Binding-site contacts:
Ligand atom C3 contacts residue ASN331 of chain 1.A at 3.8 Å.
Ligand atom C1 contacts residue GLN580 of chain 1.A at 4.0 Å.
Ligand atom C7 contacts residue ASN331 of chain 1.A at 3.4 Å.
Ligand atom N2 contacts residue ASN331 of chain 1.A at 2.9 Å (h-bond).
Ligand atom O6 contacts residue ASN331 of chain 1.A at 4.0 Å.
Ligand atom C4 contacts residue ASN331 of chain 1.A at 4.3 Å.
Ligand atom C5 contacts residue ASN331 of chain 1.A at 3.7 Å.
Ligand atom C1 contacts residue ASN331 of chain 1.A at 1.4 Å.
Ligand atom C2 contacts residue ASN331 of chain 1.A at 2.5 Å.
Ligand atom C3 contacts residue GLN580 of chain 1.A at 4.0 Å.
Ligand atom C7 contacts residue GLN580 of chain 1.A at 3.9 Å.
Ligand atom C2 contacts residue GLN580 of chain 1.A at 4.4 Å.
Ligand atom O7 contacts residue ASN331 of chain 1.A at 3.6 Å.
Ligand atom O7 contacts residue PRO579 of chain 1.A at 4.1 Å.
Ligand atom C5 contacts residue GLN580 of chain 1.A at 4.1 Å.
Ligand atom C8 contacts residue ASN331 of chain 1.A at 4.5 Å.
Ligand atom O5 contacts residue ASN331 of chain 1.A at 2.4 Å (h-bond).
Ligand atom O7 contacts residue GLN580 of chain 1.A at 2.7 Å (h-bond).
Ligand atom C6 contacts residue ASN331 of chain 1.A at 4.3 Å.

Sequence of chain 1.A:
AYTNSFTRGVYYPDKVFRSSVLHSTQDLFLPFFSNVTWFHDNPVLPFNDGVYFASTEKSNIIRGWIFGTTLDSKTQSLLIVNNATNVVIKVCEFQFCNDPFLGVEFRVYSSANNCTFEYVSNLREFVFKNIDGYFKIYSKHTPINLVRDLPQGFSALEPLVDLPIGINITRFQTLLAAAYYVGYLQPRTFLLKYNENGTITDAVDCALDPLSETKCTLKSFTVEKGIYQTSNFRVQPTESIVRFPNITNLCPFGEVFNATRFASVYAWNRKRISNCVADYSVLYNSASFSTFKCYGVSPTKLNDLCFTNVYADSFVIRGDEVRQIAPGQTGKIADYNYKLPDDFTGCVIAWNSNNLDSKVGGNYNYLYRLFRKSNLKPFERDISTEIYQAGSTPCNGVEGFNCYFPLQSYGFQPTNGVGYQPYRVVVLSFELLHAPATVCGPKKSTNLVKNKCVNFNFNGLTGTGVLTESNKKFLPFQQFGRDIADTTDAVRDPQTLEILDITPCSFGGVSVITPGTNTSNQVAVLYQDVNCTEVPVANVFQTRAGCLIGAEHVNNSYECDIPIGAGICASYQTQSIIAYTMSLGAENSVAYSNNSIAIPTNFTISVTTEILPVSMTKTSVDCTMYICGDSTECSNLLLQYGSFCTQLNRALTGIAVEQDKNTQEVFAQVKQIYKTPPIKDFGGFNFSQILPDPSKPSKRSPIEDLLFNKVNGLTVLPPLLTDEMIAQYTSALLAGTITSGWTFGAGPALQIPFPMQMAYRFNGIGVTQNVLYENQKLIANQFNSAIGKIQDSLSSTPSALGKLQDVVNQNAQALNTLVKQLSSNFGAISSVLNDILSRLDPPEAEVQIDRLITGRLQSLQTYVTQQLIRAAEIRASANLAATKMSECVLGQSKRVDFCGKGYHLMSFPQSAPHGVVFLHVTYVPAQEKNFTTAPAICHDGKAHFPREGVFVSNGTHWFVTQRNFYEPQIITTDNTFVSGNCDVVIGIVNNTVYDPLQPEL

This small molecule binds to this protein.
Small molecule (SMILES): CC(=O)N[C@H]1[C@H](O[C@H]2[C@H](O)[C@@H](NC(C)=O)CO[C@@H]2CO)O[C@H](CO)[C@@H](O)[C@@H]1O